Sequence of chain 1.A:
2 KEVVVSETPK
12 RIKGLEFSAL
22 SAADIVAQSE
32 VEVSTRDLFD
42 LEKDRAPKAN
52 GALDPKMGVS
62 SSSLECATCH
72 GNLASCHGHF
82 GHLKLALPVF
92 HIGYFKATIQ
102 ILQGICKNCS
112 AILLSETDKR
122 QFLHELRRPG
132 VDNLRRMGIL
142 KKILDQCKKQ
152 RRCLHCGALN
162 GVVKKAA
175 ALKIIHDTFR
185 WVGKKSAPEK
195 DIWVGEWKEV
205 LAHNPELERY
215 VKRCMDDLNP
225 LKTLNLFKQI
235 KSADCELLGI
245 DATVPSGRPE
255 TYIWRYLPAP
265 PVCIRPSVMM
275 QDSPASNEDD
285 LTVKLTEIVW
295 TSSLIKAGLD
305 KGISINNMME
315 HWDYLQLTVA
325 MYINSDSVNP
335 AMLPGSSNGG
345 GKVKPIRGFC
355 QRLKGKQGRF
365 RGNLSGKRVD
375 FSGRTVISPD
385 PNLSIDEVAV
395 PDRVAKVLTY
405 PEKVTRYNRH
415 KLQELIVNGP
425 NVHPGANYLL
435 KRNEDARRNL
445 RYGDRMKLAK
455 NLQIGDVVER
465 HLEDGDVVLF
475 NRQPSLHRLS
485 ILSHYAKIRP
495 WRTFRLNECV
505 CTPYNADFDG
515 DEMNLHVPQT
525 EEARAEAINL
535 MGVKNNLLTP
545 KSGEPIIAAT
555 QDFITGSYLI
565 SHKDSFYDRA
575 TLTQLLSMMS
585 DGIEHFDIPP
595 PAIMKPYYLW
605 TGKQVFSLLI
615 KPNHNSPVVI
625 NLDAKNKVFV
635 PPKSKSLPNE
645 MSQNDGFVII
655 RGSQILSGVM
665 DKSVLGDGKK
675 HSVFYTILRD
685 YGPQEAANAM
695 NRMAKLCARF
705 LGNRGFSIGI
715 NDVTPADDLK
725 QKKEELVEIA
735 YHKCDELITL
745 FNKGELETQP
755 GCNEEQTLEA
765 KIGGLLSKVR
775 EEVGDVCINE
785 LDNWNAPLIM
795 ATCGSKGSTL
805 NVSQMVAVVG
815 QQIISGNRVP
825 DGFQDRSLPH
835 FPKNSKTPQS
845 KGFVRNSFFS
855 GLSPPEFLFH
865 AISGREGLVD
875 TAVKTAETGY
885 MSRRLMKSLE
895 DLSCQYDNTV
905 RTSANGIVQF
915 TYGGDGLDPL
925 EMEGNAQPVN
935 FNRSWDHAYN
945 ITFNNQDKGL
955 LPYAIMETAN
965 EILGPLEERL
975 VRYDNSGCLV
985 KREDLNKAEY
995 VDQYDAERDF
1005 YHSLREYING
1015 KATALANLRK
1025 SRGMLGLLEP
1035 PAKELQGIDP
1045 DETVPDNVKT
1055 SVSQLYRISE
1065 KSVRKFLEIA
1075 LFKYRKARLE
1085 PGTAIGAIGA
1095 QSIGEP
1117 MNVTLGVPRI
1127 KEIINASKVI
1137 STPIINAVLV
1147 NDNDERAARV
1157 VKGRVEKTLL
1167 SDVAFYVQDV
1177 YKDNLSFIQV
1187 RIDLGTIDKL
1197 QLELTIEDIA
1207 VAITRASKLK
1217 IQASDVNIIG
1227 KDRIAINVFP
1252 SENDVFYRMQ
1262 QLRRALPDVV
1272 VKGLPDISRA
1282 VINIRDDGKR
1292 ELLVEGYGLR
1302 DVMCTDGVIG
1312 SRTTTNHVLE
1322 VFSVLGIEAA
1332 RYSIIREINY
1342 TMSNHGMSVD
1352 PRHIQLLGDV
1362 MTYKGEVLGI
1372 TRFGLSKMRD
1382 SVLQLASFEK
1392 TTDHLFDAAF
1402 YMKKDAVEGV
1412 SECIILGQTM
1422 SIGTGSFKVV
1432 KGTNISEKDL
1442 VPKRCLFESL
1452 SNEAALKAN

Sequence of chain 1.B:
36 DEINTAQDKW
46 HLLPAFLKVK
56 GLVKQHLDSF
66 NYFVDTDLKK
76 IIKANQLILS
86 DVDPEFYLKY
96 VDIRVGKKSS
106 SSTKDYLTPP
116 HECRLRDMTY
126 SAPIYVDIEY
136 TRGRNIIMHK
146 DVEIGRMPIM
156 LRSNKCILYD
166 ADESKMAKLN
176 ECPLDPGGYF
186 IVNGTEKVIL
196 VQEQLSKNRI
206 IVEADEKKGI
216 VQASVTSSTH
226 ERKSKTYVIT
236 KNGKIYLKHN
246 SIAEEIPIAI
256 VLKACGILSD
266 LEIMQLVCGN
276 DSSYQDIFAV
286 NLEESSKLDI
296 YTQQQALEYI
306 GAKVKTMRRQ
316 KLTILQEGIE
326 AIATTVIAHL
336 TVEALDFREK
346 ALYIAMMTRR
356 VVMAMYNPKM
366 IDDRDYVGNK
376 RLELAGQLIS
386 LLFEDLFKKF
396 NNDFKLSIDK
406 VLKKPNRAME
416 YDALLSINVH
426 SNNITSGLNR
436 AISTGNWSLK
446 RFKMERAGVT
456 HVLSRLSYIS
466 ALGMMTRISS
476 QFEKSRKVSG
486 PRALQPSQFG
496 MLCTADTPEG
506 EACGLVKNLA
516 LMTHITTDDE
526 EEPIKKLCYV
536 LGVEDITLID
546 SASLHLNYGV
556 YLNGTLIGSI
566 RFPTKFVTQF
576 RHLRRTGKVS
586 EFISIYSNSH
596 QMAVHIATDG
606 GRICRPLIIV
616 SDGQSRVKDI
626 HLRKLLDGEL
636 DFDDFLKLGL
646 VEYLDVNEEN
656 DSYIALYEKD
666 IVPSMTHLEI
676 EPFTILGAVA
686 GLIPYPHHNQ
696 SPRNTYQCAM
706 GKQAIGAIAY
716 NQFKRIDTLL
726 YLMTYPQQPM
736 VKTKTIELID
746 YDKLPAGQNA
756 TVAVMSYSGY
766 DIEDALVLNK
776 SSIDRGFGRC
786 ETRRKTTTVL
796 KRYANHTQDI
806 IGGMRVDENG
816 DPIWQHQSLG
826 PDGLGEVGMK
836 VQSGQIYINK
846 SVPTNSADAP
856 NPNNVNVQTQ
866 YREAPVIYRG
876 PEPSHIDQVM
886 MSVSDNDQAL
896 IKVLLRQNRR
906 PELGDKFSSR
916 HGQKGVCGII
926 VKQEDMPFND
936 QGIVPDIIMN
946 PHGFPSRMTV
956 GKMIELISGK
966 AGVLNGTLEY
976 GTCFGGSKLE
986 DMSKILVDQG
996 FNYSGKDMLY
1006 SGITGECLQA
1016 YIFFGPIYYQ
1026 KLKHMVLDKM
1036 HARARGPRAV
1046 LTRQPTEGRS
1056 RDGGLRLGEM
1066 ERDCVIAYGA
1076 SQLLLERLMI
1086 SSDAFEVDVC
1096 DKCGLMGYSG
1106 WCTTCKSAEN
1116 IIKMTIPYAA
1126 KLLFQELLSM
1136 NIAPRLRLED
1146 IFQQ

Binding-site contacts:
Ligand atom N7 contacts residue GLN275 of chain 1.A at 4.5 Å.
Ligand atom C5' contacts residue ASP515 of chain 1.A at 4.0 Å.
Ligand atom C5' contacts residue HIS1029 of chain 1.B at 4.2 Å.
Ligand atom C5' contacts residue GLN708 of chain 1.B at 4.3 Å.
Ligand atom C5 contacts residue GLN275 of chain 1.A at 3.6 Å.
Ligand atom C3' contacts residue ASP515 of chain 1.A at 3.7 Å.
Ligand atom O3' contacts residue ASP515 of chain 1.A at 2.8 Å (salt-bridge).
Ligand atom N1 contacts residue GLN275 of chain 1.A at 2.8 Å (h-bond).
Ligand atom O2' contacts residue ASP515 of chain 1.A at 4.1 Å.
Ligand atom OP1 contacts residue HIS456 of chain 1.B at 4.4 Å.
Ligand atom OP1 contacts residue GLN708 of chain 1.B at 3.7 Å.
Ligand atom C2' contacts residue ARG476 of chain 1.A at 4.3 Å.
Ligand atom O2' contacts residue VAL272 of chain 1.A at 4.4 Å.
Ligand atom O2' contacts residue HIS1029 of chain 1.B at 4.4 Å.
Ligand atom O4' contacts residue VAL272 of chain 1.A at 4.5 Å.
Ligand atom O3' contacts residue GLN708 of chain 1.B at 3.6 Å (h-bond).
Ligand atom P contacts residue ARG1056 of chain 1.B at 3.3 Å.
Ligand atom OP2 contacts residue GLU504 of chain 1.B at 3.9 Å.
Ligand atom C4' contacts residue HIS1029 of chain 1.B at 4.0 Å.
Ligand atom P contacts residue GLN708 of chain 1.B at 4.3 Å.
Ligand atom OP1 contacts residue ARG269 of chain 1.A at 4.2 Å.
Ligand atom N3 contacts residue GLN275 of chain 1.A at 3.9 Å.
Ligand atom OP2 contacts residue ARG1056 of chain 1.B at 3.7 Å.
Ligand atom O2' contacts residue ARG476 of chain 1.A at 3.0 Å (salt-bridge).
Ligand atom OP1 contacts residue LYS911 of chain 1.B at 3.8 Å.
Ligand atom C6 contacts residue GLN275 of chain 1.A at 3.0 Å.
Ligand atom OP1 contacts residue LYS919 of chain 1.B at 3.6 Å.
Ligand atom C2 contacts residue GLN275 of chain 1.A at 3.3 Å.
Ligand atom C4' contacts residue ASP515 of chain 1.A at 3.6 Å.
Ligand atom O3' contacts residue ARG476 of chain 1.A at 4.5 Å.
Ligand atom C4 contacts residue GLN275 of chain 1.A at 3.9 Å.
Ligand atom O3' contacts residue HIS456 of chain 1.B at 4.2 Å.
Ligand atom C1' contacts residue VAL272 of chain 1.A at 4.3 Å (hydrophobic).
Ligand atom N6 contacts residue GLN275 of chain 1.A at 3.4 Å (h-bond).
Ligand atom OP1 contacts residue ARG1056 of chain 1.B at 3.6 Å (salt-bridge).

This protein binds this small molecule.
Small molecule (SMILES): Nc1ccn([C@@H]2O[C@H](CO[P](=O)(O)O[C@H]3[C@@H](O)[C@H](n4cnc5c(=O)nc(N)[nH]c54)O[C@@H]3CO[P](=O)(O)O[C@H]3[C@@H](O)[C@H](n4cnc5c(=O)nc(N)[nH]c54)O[C@@H]3CO[P](=O)(O)O[C@H]3[C@@H](O)[C@H](n4cnc5c(N)ncnc54)O[C@@H]3CO[P](=O)(O)O[C@H]3[C@@H](O)[C@H](n4ccc(N)nc4=O)O[C@@H]3CO[P](=O)(O)O[C@H]3[C@@H](O)[C@H](n4ccc(N)nc4=O)O[C@@H]3CO[P](=O)(O)O[C@H]3[C@@H](O)[C@H](n4cnc5c(N)ncnc54)O[C@@H]3CO[P](=O)(O)O[C@H]3[C@@H](O)[C@H](n4cnc5c(=O)nc(N)[nH]c54)O[C@@H]3CO[P](=O)(O)O[C@H]3[C@@H](O)[C@H](n4cnc5c(N)ncnc54)O[C@@H]3COP(=O)=O)[C@@H](O)[C@H]2O)c(=O)n1